Binding-site contacts:
Ligand atom O contacts residue TYR226 of chain 1.S at 3.1 Å.
Ligand atom SG contacts residue SER208 of chain 1.S at 3.9 Å.
Ligand atom CD1 contacts residue LEU250 of chain 1.S at 3.6 Å (hydrophobic).
Ligand atom CG contacts residue ILE227 of chain 1.S at 4.2 Å (hydrophobic).
Ligand atom CZ contacts residue PRO247 of chain 1.S at 3.5 Å (hydrophobic).
Ligand atom OH contacts residue PRO109 of chain 1.S at 4.2 Å.
Ligand atom CB contacts residue GLY228 of chain 1.S at 3.4 Å.
Ligand atom CA contacts residue TYR226 of chain 1.S at 3.9 Å (hydrophobic).
Ligand atom CA contacts residue ARG225 of chain 1.S at 3.7 Å.
Ligand atom OH contacts residue PRO247 of chain 1.S at 3.5 Å.
Ligand atom C contacts residue TYR226 of chain 1.S at 3.8 Å (hydrophobic).
Ligand atom CG contacts residue GLY228 of chain 1.S at 4.0 Å.
Ligand atom OD1 contacts residue ARG225 of chain 1.S at 3.5 Å.
Ligand atom CA contacts residue CYS177 of chain 1.S at 3.6 Å (hydrophobic).
Ligand atom CB contacts residue ARG225 of chain 1.S at 3.6 Å.
Ligand atom CB contacts residue TYR226 of chain 1.S at 3.8 Å (hydrophobic).
Ligand atom CE2 contacts residue PRO109 of chain 1.S at 3.7 Å (hydrophobic).
Ligand atom SG contacts residue CYS177 of chain 1.S at 2.0 Å (h-bond).
Ligand atom N contacts residue ARG225 of chain 1.S at 3.1 Å (salt-bridge).
Ligand atom OH contacts residue ASP249 of chain 1.S at 2.5 Å (salt-bridge).
Ligand atom C contacts residue TYR226 of chain 1.S at 4.4 Å (hydrophobic).
Ligand atom CD2 contacts residue GLY228 of chain 1.S at 4.3 Å.
Ligand atom CE2 contacts residue PRO247 of chain 1.S at 3.6 Å (hydrophobic).
Ligand atom CG contacts residue ARG225 of chain 1.S at 4.2 Å.
Ligand atom CE1 contacts residue ASP249 of chain 1.S at 3.7 Å.
Ligand atom CD2 contacts residue PRO247 of chain 1.S at 3.9 Å (hydrophobic).
Ligand atom CB contacts residue SER208 of chain 1.S at 3.7 Å.
Ligand atom CA contacts residue ARG225 of chain 1.S at 4.0 Å.
Ligand atom CG contacts residue PRO247 of chain 1.S at 4.3 Å (hydrophobic).
Ligand atom C contacts residue ARG225 of chain 1.S at 3.9 Å.
Ligand atom CB contacts residue TYR226 of chain 1.S at 4.1 Å (hydrophobic).
Ligand atom CE1 contacts residue LEU250 of chain 1.S at 3.7 Å (hydrophobic).
Ligand atom CZ contacts residue ASP249 of chain 1.S at 3.4 Å.
Ligand atom CE1 contacts residue PRO247 of chain 1.S at 4.1 Å (hydrophobic).
Ligand atom N contacts residue TYR226 of chain 1.S at 4.2 Å.
Ligand atom CB contacts residue CYS177 of chain 1.S at 3.0 Å (hydrophobic).
Ligand atom CB contacts residue ILE227 of chain 1.S at 3.9 Å (hydrophobic).
Ligand atom N contacts residue TYR226 of chain 1.S at 3.8 Å.
Ligand atom CA contacts residue TYR226 of chain 1.S at 4.2 Å (hydrophobic).
Ligand atom SG contacts residue GLY176 of chain 1.S at 3.4 Å (h-bond).

This small molecule binds to this protein.
Small molecule (SMILES): NC(=O)C[C@H](NC(=O)[C@H](CS)NC(=O)[C@@H]1CCCN1)C(=O)N[C@H](C=O)Cc1ccc(O)cc1

Sequence of chain 1.S:
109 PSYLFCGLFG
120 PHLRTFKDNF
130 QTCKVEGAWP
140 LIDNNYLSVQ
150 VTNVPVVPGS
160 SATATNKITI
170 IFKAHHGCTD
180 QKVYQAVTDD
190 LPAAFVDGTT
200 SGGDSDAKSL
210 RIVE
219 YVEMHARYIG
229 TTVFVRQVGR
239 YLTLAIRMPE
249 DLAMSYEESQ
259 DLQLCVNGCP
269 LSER